Sequence of chain 12.A:
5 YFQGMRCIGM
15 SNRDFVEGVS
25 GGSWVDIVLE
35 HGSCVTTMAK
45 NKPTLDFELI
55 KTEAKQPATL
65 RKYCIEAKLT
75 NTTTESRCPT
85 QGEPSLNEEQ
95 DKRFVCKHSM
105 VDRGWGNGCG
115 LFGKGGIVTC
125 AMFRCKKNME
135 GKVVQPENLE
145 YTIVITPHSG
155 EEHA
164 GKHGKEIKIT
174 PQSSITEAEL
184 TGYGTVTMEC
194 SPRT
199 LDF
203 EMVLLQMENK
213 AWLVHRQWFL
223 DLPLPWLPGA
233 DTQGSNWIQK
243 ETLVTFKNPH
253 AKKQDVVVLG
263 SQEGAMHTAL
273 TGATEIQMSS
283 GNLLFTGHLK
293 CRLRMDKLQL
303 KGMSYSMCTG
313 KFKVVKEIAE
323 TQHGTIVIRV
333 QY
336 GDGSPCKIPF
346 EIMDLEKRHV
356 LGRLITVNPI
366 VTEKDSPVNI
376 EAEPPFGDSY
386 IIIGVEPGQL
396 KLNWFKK

Sequence of chain 12.B:
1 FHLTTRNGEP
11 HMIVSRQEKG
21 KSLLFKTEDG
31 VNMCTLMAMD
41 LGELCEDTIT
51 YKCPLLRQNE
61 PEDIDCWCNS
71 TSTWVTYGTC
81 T

A protein and the small-molecule ligand that binds it are described below.
Small molecule (SMILES): CC(=O)N[C@@H]1[C@@H](O)[C@H](O)[C@@H](CO)O[C@H]1O

Binding-site contacts:
Ligand atom O5 contacts residue THR48 of chain 12.B at 4.0 Å.
Ligand atom O7 contacts residue MET126 of chain 12.A at 3.1 Å.
Ligand atom O4 contacts residue NAG1 of chain 12.N at 1.6 Å.
Ligand atom O6 contacts residue CYS45 of chain 12.B at 3.4 Å (h-bond).
Ligand atom O6 contacts residue THR48 of chain 12.B at 4.0 Å.
Ligand atom O3 contacts residue NAG1 of chain 12.N at 2.4 Å (h-bond).
Ligand atom O5 contacts residue ASN75 of chain 12.A at 2.1 Å (h-bond).
Ligand atom C6 contacts residue CYS45 of chain 12.B at 4.4 Å (hydrophobic).
Ligand atom C7 contacts residue MET126 of chain 12.A at 3.8 Å (hydrophobic).
Ligand atom C1 contacts residue ASN75 of chain 12.A at 1.3 Å.
Ligand atom C8 contacts residue PHE98 of chain 12.A at 3.6 Å (hydrophobic).
Ligand atom C6 contacts residue ASN75 of chain 12.A at 3.8 Å.
Ligand atom C8 contacts residue MET126 of chain 12.A at 3.7 Å (hydrophobic).
Ligand atom N2 contacts residue ASN75 of chain 12.A at 3.0 Å (h-bond).
Ligand atom C6 contacts residue THR48 of chain 12.B at 4.4 Å.
Ligand atom C6 contacts residue NAG1 of chain 12.N at 3.4 Å.
Ligand atom C4 contacts residue NAG1 of chain 12.N at 2.9 Å.
Ligand atom C4 contacts residue ASN75 of chain 12.A at 4.0 Å.
Ligand atom C3 contacts residue ASN75 of chain 12.A at 3.5 Å.
Ligand atom C7 contacts residue ASN75 of chain 12.A at 2.8 Å.
Ligand atom O6 contacts residue GLU46 of chain 12.B at 3.8 Å.
Ligand atom O7 contacts residue ASN75 of chain 12.A at 3.2 Å (h-bond).
Ligand atom C8 contacts residue ASN75 of chain 12.A at 3.0 Å.
Ligand atom O6 contacts residue ASN75 of chain 12.A at 3.8 Å.
Ligand atom C5 contacts residue NAG1 of chain 12.N at 3.7 Å.
Ligand atom C5 contacts residue ASN75 of chain 12.A at 3.2 Å.
Ligand atom C3 contacts residue NAG1 of chain 12.N at 3.3 Å.
Ligand atom O6 contacts residue NAG1 of chain 12.N at 4.1 Å.
Ligand atom C2 contacts residue NAG1 of chain 12.N at 4.1 Å.
Ligand atom C2 contacts residue ASN75 of chain 12.A at 2.6 Å.